Sequence of chain 1.B:
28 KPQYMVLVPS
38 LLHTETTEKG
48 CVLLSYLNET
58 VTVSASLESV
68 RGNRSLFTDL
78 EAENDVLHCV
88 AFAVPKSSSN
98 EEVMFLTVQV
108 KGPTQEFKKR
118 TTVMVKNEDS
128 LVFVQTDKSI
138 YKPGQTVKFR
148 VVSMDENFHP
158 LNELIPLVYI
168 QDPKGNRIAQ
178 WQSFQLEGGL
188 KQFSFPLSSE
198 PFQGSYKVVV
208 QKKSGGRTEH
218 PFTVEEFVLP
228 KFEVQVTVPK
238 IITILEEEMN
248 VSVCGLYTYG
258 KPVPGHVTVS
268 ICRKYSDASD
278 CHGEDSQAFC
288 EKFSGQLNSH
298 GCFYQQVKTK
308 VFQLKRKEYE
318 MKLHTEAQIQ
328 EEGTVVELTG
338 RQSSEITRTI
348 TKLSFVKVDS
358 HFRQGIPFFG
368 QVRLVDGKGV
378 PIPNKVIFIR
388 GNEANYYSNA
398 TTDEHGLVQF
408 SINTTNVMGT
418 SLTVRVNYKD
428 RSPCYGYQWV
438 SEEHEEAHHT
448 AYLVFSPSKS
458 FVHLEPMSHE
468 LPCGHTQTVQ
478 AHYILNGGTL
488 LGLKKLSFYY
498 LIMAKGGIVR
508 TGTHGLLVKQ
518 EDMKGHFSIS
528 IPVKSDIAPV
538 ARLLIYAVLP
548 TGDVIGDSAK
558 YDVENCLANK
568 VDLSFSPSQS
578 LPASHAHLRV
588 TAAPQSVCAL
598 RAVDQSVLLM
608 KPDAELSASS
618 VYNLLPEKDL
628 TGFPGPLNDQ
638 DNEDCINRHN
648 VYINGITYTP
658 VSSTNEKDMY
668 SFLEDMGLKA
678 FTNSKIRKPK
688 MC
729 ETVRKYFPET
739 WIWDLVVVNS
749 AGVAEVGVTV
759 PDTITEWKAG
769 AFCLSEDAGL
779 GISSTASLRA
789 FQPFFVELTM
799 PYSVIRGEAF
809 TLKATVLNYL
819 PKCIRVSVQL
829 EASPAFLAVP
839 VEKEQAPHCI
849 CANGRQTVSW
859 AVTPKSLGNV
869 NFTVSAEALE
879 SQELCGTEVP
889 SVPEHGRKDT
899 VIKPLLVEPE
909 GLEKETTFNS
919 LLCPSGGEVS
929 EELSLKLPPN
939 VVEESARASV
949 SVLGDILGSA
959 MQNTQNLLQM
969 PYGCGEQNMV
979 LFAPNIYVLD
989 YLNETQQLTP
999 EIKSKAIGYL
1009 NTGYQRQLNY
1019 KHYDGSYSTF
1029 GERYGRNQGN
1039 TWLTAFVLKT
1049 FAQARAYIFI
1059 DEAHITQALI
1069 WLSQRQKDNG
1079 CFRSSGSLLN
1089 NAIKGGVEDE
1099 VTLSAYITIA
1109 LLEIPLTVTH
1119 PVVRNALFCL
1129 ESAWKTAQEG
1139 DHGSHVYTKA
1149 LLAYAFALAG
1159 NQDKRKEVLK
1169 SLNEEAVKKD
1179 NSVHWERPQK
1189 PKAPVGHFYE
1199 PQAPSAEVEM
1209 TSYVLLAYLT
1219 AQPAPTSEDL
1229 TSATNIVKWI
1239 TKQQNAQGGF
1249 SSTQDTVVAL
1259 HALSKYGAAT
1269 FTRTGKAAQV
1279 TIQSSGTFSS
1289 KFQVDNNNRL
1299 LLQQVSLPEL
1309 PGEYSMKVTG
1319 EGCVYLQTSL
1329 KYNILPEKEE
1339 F

Binding-site contacts:
Ligand atom C8 contacts residue ASN70 of chain 1.B at 4.2 Å.
Ligand atom O7 contacts residue SER72 of chain 1.B at 4.1 Å.
Ligand atom C2 contacts residue ASN70 of chain 1.B at 2.5 Å.
Ligand atom C5 contacts residue ASN70 of chain 1.B at 3.7 Å.
Ligand atom O5 contacts residue ASN70 of chain 1.B at 2.3 Å (h-bond).
Ligand atom C1 contacts residue ASN70 of chain 1.B at 1.4 Å.
Ligand atom C4 contacts residue ASN70 of chain 1.B at 4.2 Å.
Ligand atom N2 contacts residue ASN70 of chain 1.B at 2.9 Å (h-bond).
Ligand atom C3 contacts residue ASN70 of chain 1.B at 3.8 Å.
Ligand atom O7 contacts residue ASN70 of chain 1.B at 3.7 Å.
Ligand atom C7 contacts residue ASN70 of chain 1.B at 3.8 Å.

A protein and the small-molecule ligand that binds it are described below.
Small molecule (SMILES): CC(=O)N[C@H]1[C@H](O[C@H]2[C@H](O)[C@@H](NC(C)=O)CO[C@@H]2CO)O[C@H](CO)[C@@H](O)[C@@H]1O